Sequence of chain 1.C:
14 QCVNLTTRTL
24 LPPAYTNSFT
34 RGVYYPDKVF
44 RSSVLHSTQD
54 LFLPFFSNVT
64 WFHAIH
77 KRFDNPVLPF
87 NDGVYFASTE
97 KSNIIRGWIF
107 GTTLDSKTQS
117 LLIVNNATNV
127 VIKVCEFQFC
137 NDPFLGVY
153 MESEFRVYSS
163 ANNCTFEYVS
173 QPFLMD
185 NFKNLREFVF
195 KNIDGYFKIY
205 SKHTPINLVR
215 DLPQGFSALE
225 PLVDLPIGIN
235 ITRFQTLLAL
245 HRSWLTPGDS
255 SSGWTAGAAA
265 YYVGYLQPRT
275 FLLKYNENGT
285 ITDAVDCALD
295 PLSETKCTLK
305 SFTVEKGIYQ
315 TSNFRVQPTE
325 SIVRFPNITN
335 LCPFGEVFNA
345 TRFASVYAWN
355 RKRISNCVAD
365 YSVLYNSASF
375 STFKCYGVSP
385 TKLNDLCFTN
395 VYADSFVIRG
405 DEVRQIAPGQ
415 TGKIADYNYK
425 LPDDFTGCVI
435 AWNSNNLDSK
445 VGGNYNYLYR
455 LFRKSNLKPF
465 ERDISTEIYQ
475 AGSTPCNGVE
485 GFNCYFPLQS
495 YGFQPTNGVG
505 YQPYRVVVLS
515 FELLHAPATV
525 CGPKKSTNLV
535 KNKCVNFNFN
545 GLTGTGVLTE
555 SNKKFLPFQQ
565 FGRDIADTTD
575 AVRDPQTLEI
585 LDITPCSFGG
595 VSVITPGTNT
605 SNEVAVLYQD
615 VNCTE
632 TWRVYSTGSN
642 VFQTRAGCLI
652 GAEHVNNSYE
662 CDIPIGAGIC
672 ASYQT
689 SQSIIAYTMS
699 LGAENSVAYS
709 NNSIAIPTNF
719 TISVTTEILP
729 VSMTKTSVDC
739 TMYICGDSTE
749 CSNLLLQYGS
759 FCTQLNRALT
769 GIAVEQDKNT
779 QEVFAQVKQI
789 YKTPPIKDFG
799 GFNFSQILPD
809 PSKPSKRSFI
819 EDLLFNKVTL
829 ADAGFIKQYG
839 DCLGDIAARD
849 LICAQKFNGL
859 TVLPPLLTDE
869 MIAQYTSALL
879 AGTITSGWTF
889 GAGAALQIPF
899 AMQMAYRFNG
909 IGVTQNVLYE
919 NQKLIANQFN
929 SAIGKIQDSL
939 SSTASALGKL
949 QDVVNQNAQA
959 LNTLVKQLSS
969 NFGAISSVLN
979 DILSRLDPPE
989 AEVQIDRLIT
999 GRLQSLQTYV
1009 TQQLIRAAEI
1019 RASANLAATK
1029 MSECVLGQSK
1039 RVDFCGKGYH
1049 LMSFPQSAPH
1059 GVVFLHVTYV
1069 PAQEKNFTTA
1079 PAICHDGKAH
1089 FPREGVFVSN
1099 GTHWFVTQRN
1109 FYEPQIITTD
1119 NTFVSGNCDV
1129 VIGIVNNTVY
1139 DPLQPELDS

Binding-site contacts:
Ligand atom C7 contacts residue ASN282 of chain 1.C at 3.8 Å.
Ligand atom C6 contacts residue ASN282 of chain 1.C at 4.5 Å.
Ligand atom C8 contacts residue GLU281 of chain 1.C at 4.3 Å.
Ligand atom O5 contacts residue ASN282 of chain 1.C at 2.4 Å (h-bond).
Ligand atom C1 contacts residue ASN282 of chain 1.C at 1.4 Å.
Ligand atom C2 contacts residue ASN282 of chain 1.C at 2.4 Å.
Ligand atom N2 contacts residue ASN282 of chain 1.C at 2.9 Å (h-bond).
Ligand atom C5 contacts residue ASN282 of chain 1.C at 3.7 Å.
Ligand atom C3 contacts residue ASN282 of chain 1.C at 3.8 Å.
Ligand atom C4 contacts residue ASN282 of chain 1.C at 4.2 Å.
Ligand atom O7 contacts residue ASN282 of chain 1.C at 4.3 Å.

The protein below binds the small molecule below.
Small molecule (SMILES): CC(=O)N[C@@H]1[C@@H](O)[C@H](O)[C@@H](CO)O[C@H]1O